A protein and the small-molecule ligand that binds it are described below.
Small molecule (SMILES): CC(=O)N[C@H]1[C@H](O[C@H]2[C@H](O)[C@@H](NC(C)=O)CO[C@@H]2CO)O[C@H](CO)[C@@H](O[C@@H]2O[C@H](CO[C@H]3O[C@H](CO)[C@@H](O)[C@H](O)[C@@H]3O)[C@@H](O)[C@H](O[C@H]3O[C@H](CO)[C@@H](O)[C@H](O)[C@@H]3O)[C@@H]2O)[C@@H]1O

Binding-site contacts:
Ligand atom C7 contacts residue LEU137 of chain 1.C at 4.5 Å (hydrophobic).
Ligand atom C5 contacts residue TYR135 of chain 1.C at 4.3 Å (hydrophobic).
Ligand atom C2 contacts residue TYR135 of chain 1.C at 4.4 Å (hydrophobic).
Ligand atom O3 contacts residue ASP290 of chain 1.C at 3.4 Å (salt-bridge).
Ligand atom N2 contacts residue ASN118 of chain 1.C at 2.9 Å (h-bond).
Ligand atom C7 contacts residue ASN118 of chain 1.C at 3.2 Å.
Ligand atom C1 contacts residue ASN118 of chain 1.C at 1.4 Å.
Ligand atom C7 contacts residue TYR135 of chain 1.C at 4.5 Å (hydrophobic).
Ligand atom C8 contacts residue VAL104 of chain 1.C at 4.2 Å (hydrophobic).
Ligand atom O6 contacts residue TYR135 of chain 1.C at 4.4 Å.
Ligand atom O7 contacts residue ASN106 of chain 1.C at 2.8 Å (h-bond).
Ligand atom C8 contacts residue ASN118 of chain 1.C at 4.4 Å.
Ligand atom O7 contacts residue TYR135 of chain 1.C at 3.6 Å.
Ligand atom O5 contacts residue ASN118 of chain 1.C at 2.3 Å (h-bond).
Ligand atom C7 contacts residue ASP290 of chain 1.C at 3.7 Å.
Ligand atom C8 contacts residue ASP290 of chain 1.C at 3.4 Å.
Ligand atom C3 contacts residue ASP290 of chain 1.C at 3.9 Å.
Ligand atom O7 contacts residue VAL104 of chain 1.C at 4.4 Å.
Ligand atom C4 contacts residue ASN118 of chain 1.C at 4.2 Å.
Ligand atom N2 contacts residue TYR135 of chain 1.C at 4.2 Å.
Ligand atom C2 contacts residue ASP290 of chain 1.C at 4.0 Å.
Ligand atom C5 contacts residue ASN118 of chain 1.C at 3.6 Å.
Ligand atom O4 contacts residue TYR135 of chain 1.C at 4.3 Å.
Ligand atom N2 contacts residue ASP290 of chain 1.C at 3.0 Å (salt-bridge).
Ligand atom C3 contacts residue ASN118 of chain 1.C at 3.8 Å.
Ligand atom C8 contacts residue LEU137 of chain 1.C at 4.0 Å (hydrophobic).
Ligand atom C2 contacts residue ASN118 of chain 1.C at 2.5 Å.
Ligand atom C8 contacts residue ASN106 of chain 1.C at 3.8 Å.
Ligand atom C1 contacts residue TYR135 of chain 1.C at 4.0 Å (hydrophobic).
Ligand atom C3 contacts residue TYR135 of chain 1.C at 4.0 Å (hydrophobic).
Ligand atom O7 contacts residue ASN118 of chain 1.C at 3.0 Å (h-bond).
Ligand atom C7 contacts residue ASN106 of chain 1.C at 3.6 Å.

Sequence of chain 1.C:
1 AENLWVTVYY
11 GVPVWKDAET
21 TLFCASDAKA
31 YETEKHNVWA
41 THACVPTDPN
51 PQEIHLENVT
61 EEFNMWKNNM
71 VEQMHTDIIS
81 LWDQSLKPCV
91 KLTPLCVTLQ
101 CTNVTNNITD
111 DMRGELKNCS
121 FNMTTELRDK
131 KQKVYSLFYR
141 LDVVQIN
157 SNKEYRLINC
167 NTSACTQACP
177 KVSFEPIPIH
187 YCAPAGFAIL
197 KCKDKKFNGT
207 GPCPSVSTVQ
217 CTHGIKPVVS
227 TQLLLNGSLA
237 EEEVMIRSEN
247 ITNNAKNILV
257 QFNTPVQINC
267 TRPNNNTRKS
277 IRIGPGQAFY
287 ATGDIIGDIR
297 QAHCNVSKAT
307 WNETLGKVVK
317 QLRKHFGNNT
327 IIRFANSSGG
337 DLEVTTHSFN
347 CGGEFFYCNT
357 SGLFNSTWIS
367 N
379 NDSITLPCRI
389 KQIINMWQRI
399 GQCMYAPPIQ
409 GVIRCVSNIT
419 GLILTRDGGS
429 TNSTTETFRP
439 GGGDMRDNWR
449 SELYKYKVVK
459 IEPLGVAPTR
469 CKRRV